The small molecule below binds the protein below.
Small molecule (SMILES): CC(=O)N[C@@H]1[C@@H](O)[C@H](O)[C@@H](CO)O[C@H]1O

Binding-site contacts:
Ligand atom C3 contacts residue ASN108 of chain 1.B at 3.8 Å.
Ligand atom C7 contacts residue ASN148 of chain 1.B at 4.1 Å.
Ligand atom C1 contacts residue ASN108 of chain 1.B at 1.4 Å.
Ligand atom C1 contacts residue PHE118 of chain 1.B at 4.4 Å (hydrophobic).
Ligand atom C8 contacts residue CYS143 of chain 1.B at 4.4 Å (hydrophobic).
Ligand atom C7 contacts residue PHE118 of chain 1.B at 3.9 Å (hydrophobic).
Ligand atom N2 contacts residue PHE118 of chain 1.B at 3.2 Å.
Ligand atom C8 contacts residue PHE118 of chain 1.B at 3.4 Å (hydrophobic).
Ligand atom O3 contacts residue ASN148 of chain 1.B at 4.3 Å.
Ligand atom C3 contacts residue PHE118 of chain 1.B at 3.8 Å (hydrophobic).
Ligand atom C2 contacts residue PHE118 of chain 1.B at 4.1 Å (hydrophobic).
Ligand atom C8 contacts residue GLY107 of chain 1.B at 4.2 Å.
Ligand atom O7 contacts residue ASN148 of chain 1.B at 3.5 Å (h-bond).
Ligand atom O7 contacts residue ASN108 of chain 1.B at 4.3 Å.
Ligand atom N2 contacts residue ASN108 of chain 1.B at 2.9 Å (h-bond).
Ligand atom C8 contacts residue ASN148 of chain 1.B at 4.2 Å.
Ligand atom C4 contacts residue ASN108 of chain 1.B at 4.2 Å.
Ligand atom C5 contacts residue ASN108 of chain 1.B at 3.7 Å.
Ligand atom C7 contacts residue ASN108 of chain 1.B at 3.9 Å.
Ligand atom O3 contacts residue PHE118 of chain 1.B at 4.2 Å.
Ligand atom C2 contacts residue ASN108 of chain 1.B at 2.5 Å.
Ligand atom O5 contacts residue ASN108 of chain 1.B at 2.4 Å (h-bond).

Sequence of chain 1.B:
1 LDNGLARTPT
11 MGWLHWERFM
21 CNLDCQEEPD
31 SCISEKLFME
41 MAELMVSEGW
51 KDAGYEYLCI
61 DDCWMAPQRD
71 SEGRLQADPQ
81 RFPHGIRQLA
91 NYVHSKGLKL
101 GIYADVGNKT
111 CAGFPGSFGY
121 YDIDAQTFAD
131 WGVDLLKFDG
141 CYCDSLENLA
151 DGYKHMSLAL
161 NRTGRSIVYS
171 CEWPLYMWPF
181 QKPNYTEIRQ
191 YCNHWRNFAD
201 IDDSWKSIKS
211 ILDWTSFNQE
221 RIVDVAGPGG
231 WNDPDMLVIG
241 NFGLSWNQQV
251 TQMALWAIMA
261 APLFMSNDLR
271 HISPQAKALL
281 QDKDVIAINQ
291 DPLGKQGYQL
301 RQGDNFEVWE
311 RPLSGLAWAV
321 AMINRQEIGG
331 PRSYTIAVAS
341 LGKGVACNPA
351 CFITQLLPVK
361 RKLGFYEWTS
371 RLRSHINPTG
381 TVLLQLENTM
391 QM